The protein below binds the small molecule below.
Small molecule (SMILES): C[C@@H](c1ccccc1)n1cc(-c2cc(F)cc(F)c2)c(=O)[nH]c1=O

Sequence of chain 1.C:
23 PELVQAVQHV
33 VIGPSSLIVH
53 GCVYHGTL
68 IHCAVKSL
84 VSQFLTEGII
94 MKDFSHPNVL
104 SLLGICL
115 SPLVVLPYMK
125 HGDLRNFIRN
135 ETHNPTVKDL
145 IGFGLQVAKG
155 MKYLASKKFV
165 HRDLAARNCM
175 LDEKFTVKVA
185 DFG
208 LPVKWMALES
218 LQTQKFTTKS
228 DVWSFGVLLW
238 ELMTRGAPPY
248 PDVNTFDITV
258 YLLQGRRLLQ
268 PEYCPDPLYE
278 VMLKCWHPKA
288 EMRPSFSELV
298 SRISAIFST

Binding-site contacts:
Ligand atom C contacts residue MET94 of chain 1.C at 3.8 Å (hydrophobic).
Ligand atom C5 contacts residue PHE163 of chain 1.C at 3.8 Å (hydrophobic).
Ligand atom F contacts residue GLU90 of chain 1.C at 3.9 Å.
Ligand atom C12 contacts residue MET94 of chain 1.C at 3.5 Å (hydrophobic).
Ligand atom C10 contacts residue ASP185 of chain 1.C at 3.7 Å.
Ligand atom C1 contacts residue LEU103 of chain 1.C at 3.7 Å (hydrophobic).
Ligand atom F contacts residue ILE108 of chain 1.C at 2.9 Å.
Ligand atom O1 contacts residue LEU103 of chain 1.C at 3.4 Å.
Ligand atom F contacts residue LEU105 of chain 1.C at 3.4 Å.
Ligand atom C7 contacts residue VAL183 of chain 1.C at 3.5 Å (hydrophobic).
Ligand atom O1 contacts residue ASP185 of chain 1.C at 2.9 Å (salt-bridge).
Ligand atom C4 contacts residue ASP185 of chain 1.C at 3.9 Å.
Ligand atom C6 contacts residue VAL102 of chain 1.C at 3.7 Å (hydrophobic).
Ligand atom N1 contacts residue ASP185 of chain 1.C at 2.9 Å (salt-bridge).
Ligand atom O1 contacts residue ALA184 of chain 1.C at 3.7 Å.
Ligand atom C12 contacts residue VAL118 of chain 1.C at 3.8 Å (hydrophobic).
Ligand atom C2 contacts residue LEU103 of chain 1.C at 3.9 Å (hydrophobic).
Ligand atom C9 contacts residue VAL118 of chain 1.C at 3.7 Å (hydrophobic).
Ligand atom C9 contacts residue MET94 of chain 1.C at 3.7 Å (hydrophobic).
Ligand atom C17 contacts residue LEU105 of chain 1.C at 3.8 Å (hydrophobic).
Ligand atom C11 contacts residue ASP185 of chain 1.C at 3.5 Å.
Ligand atom C14 contacts residue GLU90 of chain 1.C at 3.4 Å.
Ligand atom F1 contacts residue PHE87 of chain 1.C at 3.8 Å.
Ligand atom C8 contacts residue MET94 of chain 1.C at 3.1 Å (hydrophobic).
Ligand atom C16 contacts residue ILE108 of chain 1.C at 3.8 Å (hydrophobic).
Ligand atom F1 contacts residue GLU90 of chain 1.C at 2.9 Å.
Ligand atom C17 contacts residue VAL118 of chain 1.C at 3.7 Å (hydrophobic).
Ligand atom C3 contacts residue ASP185 of chain 1.C at 3.6 Å.
Ligand atom C contacts residue LEU105 of chain 1.C at 3.8 Å (hydrophobic).
Ligand atom C6 contacts residue VAL183 of chain 1.C at 3.4 Å (hydrophobic).
Ligand atom C contacts residue LEU103 of chain 1.C at 3.5 Å (hydrophobic).
Ligand atom C17 contacts residue MET94 of chain 1.C at 3.4 Å (hydrophobic).
Ligand atom O contacts residue VAL118 of chain 1.C at 3.8 Å.
Ligand atom F contacts residue GLY91 of chain 1.C at 3.3 Å.
Ligand atom C5 contacts residue HIS165 of chain 1.C at 3.8 Å.
Ligand atom C10 contacts residue VAL118 of chain 1.C at 3.7 Å (hydrophobic).
Ligand atom C15 contacts residue PHE87 of chain 1.C at 3.6 Å (hydrophobic).
Ligand atom C15 contacts residue GLU90 of chain 1.C at 3.6 Å.
Ligand atom O contacts residue ASP185 of chain 1.C at 3.7 Å.
Ligand atom C7 contacts residue LEU103 of chain 1.C at 3.1 Å (hydrophobic).